Binding-site contacts:
Ligand atom N2 contacts residue SER252 of chain 1.A at 4.2 Å.
Ligand atom C5 contacts residue ASP249 of chain 1.A at 4.5 Å.
Ligand atom C1 contacts residue ASN253 of chain 1.A at 1.4 Å.
Ligand atom O6 contacts residue ASP249 of chain 1.A at 3.2 Å (salt-bridge).
Ligand atom C4 contacts residue ASN253 of chain 1.A at 4.2 Å.
Ligand atom C2 contacts residue SER252 of chain 1.A at 4.1 Å.
Ligand atom C8 contacts residue SER252 of chain 1.A at 3.9 Å.
Ligand atom C8 contacts residue ARG206 of chain 1.A at 3.5 Å.
Ligand atom O5 contacts residue ASN253 of chain 1.A at 2.4 Å (h-bond).
Ligand atom C1 contacts residue ASP249 of chain 1.A at 4.2 Å.
Ligand atom C7 contacts residue ASN253 of chain 1.A at 3.5 Å.
Ligand atom C3 contacts residue ASN253 of chain 1.A at 3.8 Å.
Ligand atom N2 contacts residue ASN253 of chain 1.A at 2.9 Å (h-bond).
Ligand atom O7 contacts residue ASN253 of chain 1.A at 3.6 Å.
Ligand atom C6 contacts residue ASP249 of chain 1.A at 3.3 Å.
Ligand atom O5 contacts residue ASP249 of chain 1.A at 4.0 Å.
Ligand atom C5 contacts residue ASN253 of chain 1.A at 3.7 Å.
Ligand atom O5 contacts residue PHE209 of chain 1.A at 4.0 Å.
Ligand atom O7 contacts residue SER252 of chain 1.A at 2.3 Å (h-bond).
Ligand atom C1 contacts residue PHE209 of chain 1.A at 4.0 Å (hydrophobic).
Ligand atom C2 contacts residue ASN253 of chain 1.A at 2.5 Å.
Ligand atom C8 contacts residue ASN253 of chain 1.A at 4.1 Å.
Ligand atom O7 contacts residue ASN218 of chain 1.B at 4.4 Å.
Ligand atom C7 contacts residue SER252 of chain 1.A at 3.5 Å.
Ligand atom C8 contacts residue ASN218 of chain 1.B at 3.8 Å.

Sequence of chain 1.B:
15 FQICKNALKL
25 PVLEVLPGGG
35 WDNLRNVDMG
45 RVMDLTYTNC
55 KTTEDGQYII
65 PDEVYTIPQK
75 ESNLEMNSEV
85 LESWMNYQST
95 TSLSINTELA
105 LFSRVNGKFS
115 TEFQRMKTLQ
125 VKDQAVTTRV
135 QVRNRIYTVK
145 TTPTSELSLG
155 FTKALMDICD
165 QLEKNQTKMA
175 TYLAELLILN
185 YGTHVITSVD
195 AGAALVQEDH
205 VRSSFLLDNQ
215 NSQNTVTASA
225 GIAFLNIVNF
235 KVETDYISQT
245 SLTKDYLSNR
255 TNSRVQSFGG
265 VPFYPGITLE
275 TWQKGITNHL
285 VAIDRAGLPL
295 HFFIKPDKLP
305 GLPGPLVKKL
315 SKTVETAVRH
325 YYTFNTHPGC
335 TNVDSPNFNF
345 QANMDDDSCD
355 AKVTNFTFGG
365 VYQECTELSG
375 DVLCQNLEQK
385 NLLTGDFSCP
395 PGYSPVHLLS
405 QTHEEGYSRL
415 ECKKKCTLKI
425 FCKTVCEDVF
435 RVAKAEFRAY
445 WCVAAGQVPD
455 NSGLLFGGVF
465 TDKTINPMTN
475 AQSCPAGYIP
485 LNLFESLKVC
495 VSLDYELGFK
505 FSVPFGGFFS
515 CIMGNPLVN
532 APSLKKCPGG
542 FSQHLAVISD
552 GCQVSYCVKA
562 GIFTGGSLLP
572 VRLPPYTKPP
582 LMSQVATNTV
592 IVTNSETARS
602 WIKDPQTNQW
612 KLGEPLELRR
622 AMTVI

A protein and the small-molecule ligand that binds it are described below.
Small molecule (SMILES): CC(=O)N[C@@H]1[C@@H](O)[C@H](O)[C@@H](CO)O[C@H]1O

Sequence of chain 1.A:
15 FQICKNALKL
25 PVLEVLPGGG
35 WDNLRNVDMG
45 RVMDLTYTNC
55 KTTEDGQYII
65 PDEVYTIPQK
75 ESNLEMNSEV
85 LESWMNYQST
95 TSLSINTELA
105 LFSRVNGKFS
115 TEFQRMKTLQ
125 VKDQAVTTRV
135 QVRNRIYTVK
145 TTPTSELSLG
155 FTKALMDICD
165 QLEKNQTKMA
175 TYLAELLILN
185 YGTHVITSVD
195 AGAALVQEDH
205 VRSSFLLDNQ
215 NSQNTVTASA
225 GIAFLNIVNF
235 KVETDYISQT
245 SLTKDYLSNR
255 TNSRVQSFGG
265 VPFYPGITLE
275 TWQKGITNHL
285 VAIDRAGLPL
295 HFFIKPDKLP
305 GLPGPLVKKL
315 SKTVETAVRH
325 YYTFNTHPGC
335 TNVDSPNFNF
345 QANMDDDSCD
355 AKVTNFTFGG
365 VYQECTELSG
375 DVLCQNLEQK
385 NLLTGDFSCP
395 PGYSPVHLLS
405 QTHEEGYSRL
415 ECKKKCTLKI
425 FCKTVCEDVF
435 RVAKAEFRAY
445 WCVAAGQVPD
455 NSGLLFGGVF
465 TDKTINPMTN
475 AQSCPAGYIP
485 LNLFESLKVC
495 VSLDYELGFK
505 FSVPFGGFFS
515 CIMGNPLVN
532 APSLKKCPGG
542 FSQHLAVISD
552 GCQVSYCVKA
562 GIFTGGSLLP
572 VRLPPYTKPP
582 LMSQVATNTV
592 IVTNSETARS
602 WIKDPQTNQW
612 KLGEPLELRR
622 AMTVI